Binding-site contacts:
Ligand atom C4 contacts residue ASN139 of chain 1.A at 4.1 Å.
Ligand atom C1 contacts residue ASN139 of chain 1.A at 1.5 Å.
Ligand atom C5 contacts residue ASN139 of chain 1.A at 3.5 Å.
Ligand atom C7 contacts residue ASN139 of chain 1.A at 3.6 Å.
Ligand atom C8 contacts residue ALA138 of chain 1.A at 4.3 Å (hydrophobic).
Ligand atom O7 contacts residue ASN139 of chain 1.A at 4.3 Å.
Ligand atom C8 contacts residue ASN139 of chain 1.A at 4.0 Å.
Ligand atom O5 contacts residue ASN139 of chain 1.A at 2.2 Å (h-bond).
Ligand atom C3 contacts residue ASN139 of chain 1.A at 3.9 Å.
Ligand atom C6 contacts residue NAG1 of chain 1.E at 4.0 Å.
Ligand atom N2 contacts residue ASN139 of chain 1.A at 2.8 Å (h-bond).
Ligand atom C2 contacts residue ASN139 of chain 1.A at 2.5 Å.
Ligand atom O6 contacts residue NAG1 of chain 1.E at 4.0 Å.

A small-molecule ligand and the protein it binds are described below.
Small molecule (SMILES): CC(=O)N[C@@H]1[C@@H](O)[C@H](O)[C@@H](CO)O[C@H]1O

Sequence of chain 1.A:
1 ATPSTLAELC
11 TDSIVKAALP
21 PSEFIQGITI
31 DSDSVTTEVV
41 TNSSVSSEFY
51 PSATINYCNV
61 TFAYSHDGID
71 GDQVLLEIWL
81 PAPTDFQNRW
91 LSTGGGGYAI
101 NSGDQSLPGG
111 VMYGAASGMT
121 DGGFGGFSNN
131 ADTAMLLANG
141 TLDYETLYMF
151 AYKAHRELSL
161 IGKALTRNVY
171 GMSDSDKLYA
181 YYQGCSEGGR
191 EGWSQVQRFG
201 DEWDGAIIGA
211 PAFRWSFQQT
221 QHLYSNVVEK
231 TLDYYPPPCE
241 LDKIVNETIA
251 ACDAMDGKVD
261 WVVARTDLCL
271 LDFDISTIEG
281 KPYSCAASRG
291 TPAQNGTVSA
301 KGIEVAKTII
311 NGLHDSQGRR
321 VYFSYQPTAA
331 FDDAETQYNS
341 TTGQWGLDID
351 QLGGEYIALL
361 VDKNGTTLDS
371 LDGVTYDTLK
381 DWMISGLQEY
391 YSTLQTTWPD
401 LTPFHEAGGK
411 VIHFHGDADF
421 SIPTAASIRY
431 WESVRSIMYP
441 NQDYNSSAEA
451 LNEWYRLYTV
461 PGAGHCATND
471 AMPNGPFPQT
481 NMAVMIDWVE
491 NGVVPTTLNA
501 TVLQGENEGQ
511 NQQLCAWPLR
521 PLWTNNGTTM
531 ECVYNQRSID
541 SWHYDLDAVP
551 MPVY